Binding-site contacts:
Ligand atom C1 contacts residue ASN142 of chain 1.B at 3.8 Å.
Ligand atom C2 contacts residue SER1 of chain 1.A at 3.8 Å.
Ligand atom C15 contacts residue HIS41 of chain 1.B at 3.7 Å.
Ligand atom C2 contacts residue PHE140 of chain 1.B at 3.4 Å (hydrophobic).
Ligand atom F1 contacts residue ARG188 of chain 1.B at 2.9 Å.
Ligand atom C15 contacts residue HIS164 of chain 1.B at 3.3 Å.
Ligand atom CL contacts residue HIS164 of chain 1.B at 3.7 Å.
Ligand atom C15 contacts residue MET165 of chain 1.B at 3.7 Å (hydrophobic).
Ligand atom C4 contacts residue SER144 of chain 1.B at 3.9 Å.
Ligand atom C2 contacts residue LEU141 of chain 1.B at 3.6 Å (hydrophobic).
Ligand atom C3 contacts residue LEU141 of chain 1.B at 3.6 Å (hydrophobic).
Ligand atom CL contacts residue ASP187 of chain 1.B at 3.5 Å.
Ligand atom C5 contacts residue HIS163 of chain 1.B at 3.3 Å.
Ligand atom C18 contacts residue ASN142 of chain 1.B at 3.8 Å.
Ligand atom N contacts residue GLU166 of chain 1.B at 3.7 Å.
Ligand atom C5 contacts residue GLU166 of chain 1.B at 3.7 Å.
Ligand atom C4 contacts residue GLU166 of chain 1.B at 3.5 Å.
Ligand atom C3 contacts residue PHE140 of chain 1.B at 3.8 Å (hydrophobic).
Ligand atom N contacts residue HIS163 of chain 1.B at 2.8 Å (h-bond).
Ligand atom C4 contacts residue LEU141 of chain 1.B at 3.7 Å (hydrophobic).
Ligand atom C4 contacts residue PHE140 of chain 1.B at 3.4 Å (hydrophobic).
Ligand atom C14 contacts residue MET165 of chain 1.B at 3.7 Å (hydrophobic).
Ligand atom CL contacts residue MET165 of chain 1.B at 3.9 Å.
Ligand atom F1 contacts residue GLN189 of chain 1.B at 3.5 Å.
Ligand atom C2 contacts residue GLU166 of chain 1.B at 3.4 Å.
Ligand atom C2 contacts residue ASN142 of chain 1.B at 3.8 Å.
Ligand atom C4 contacts residue HIS163 of chain 1.B at 3.9 Å.
Ligand atom C3 contacts residue ASN142 of chain 1.B at 3.9 Å.
Ligand atom N contacts residue PHE140 of chain 1.B at 3.8 Å.
Ligand atom O contacts residue MET165 of chain 1.B at 3.2 Å.
Ligand atom O1 contacts residue GLN189 of chain 1.B at 3.3 Å (h-bond).
Ligand atom C14 contacts residue HIS164 of chain 1.B at 3.9 Å.
Ligand atom F1 contacts residue ASP187 of chain 1.B at 3.4 Å.
Ligand atom C contacts residue ASN142 of chain 1.B at 3.9 Å.
Ligand atom CL contacts residue HIS41 of chain 1.B at 3.3 Å.
Ligand atom N contacts residue SER144 of chain 1.B at 3.6 Å.
Ligand atom C5 contacts residue CYS145 of chain 1.B at 3.9 Å (hydrophobic).
Ligand atom C3 contacts residue GLU166 of chain 1.B at 3.8 Å.
Ligand atom O contacts residue GLU166 of chain 1.B at 3.1 Å (salt-bridge).
Ligand atom C12 contacts residue GLN189 of chain 1.B at 3.5 Å.

Sequence of chain 1.A:
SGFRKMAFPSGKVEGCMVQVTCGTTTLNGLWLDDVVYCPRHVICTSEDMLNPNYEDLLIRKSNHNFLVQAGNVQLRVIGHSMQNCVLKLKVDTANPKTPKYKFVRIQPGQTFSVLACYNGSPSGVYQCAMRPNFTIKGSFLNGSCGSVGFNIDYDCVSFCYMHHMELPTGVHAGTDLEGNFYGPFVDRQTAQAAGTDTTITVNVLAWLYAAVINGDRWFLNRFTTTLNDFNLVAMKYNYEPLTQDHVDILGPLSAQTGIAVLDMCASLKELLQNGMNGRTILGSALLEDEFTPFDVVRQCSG

Sequence of chain 1.B:
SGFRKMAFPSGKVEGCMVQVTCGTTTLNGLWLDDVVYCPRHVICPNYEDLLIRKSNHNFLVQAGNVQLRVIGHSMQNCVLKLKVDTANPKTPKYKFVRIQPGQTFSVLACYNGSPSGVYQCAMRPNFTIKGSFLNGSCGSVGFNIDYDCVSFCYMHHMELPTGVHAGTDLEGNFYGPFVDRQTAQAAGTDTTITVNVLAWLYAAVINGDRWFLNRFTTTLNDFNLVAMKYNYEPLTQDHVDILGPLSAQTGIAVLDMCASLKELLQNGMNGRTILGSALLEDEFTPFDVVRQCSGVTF

The protein below binds the small molecule below.
Small molecule (SMILES): O=C(Nc1cncc2ccc(F)cc12)[C@@H]1CCOc2cc(F)c(Cl)cc21